A small-molecule ligand and the protein it binds are described below.
Small molecule (SMILES): [H]/N=C(/N)c1ccc(CNC(=O)[C@H](C)N(C)C(=O)[C@@H](CC2CCCCC2)NCC(=O)O)cn1

Sequence of chain 1.B:
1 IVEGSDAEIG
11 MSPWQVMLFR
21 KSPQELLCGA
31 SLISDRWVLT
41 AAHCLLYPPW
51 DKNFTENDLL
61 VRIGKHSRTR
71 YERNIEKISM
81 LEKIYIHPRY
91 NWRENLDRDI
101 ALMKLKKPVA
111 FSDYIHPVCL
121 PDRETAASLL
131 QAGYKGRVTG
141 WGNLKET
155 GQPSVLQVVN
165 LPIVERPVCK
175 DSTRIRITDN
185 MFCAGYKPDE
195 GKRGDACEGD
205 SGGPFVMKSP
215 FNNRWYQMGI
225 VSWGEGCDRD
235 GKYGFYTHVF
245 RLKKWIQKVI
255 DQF

Binding-site contacts:
Ligand atom N3 contacts residue TRP227 of chain 1.B at 3.6 Å.
Ligand atom N9 contacts residue ASP199 of chain 1.B at 2.7 Å (salt-bridge).
Ligand atom C19 contacts residue GLY228 of chain 1.B at 3.6 Å.
Ligand atom N11 contacts residue SER226 of chain 1.B at 3.1 Å (h-bond).
Ligand atom C4 contacts residue TRP227 of chain 1.B at 3.7 Å (hydrophobic).
Ligand atom C32 contacts residue TRP227 of chain 1.B at 3.5 Å (hydrophobic).
Ligand atom C23 contacts residue GLY228 of chain 1.B at 3.6 Å.
Ligand atom C18 contacts residue GLY228 of chain 1.B at 3.7 Å.
Ligand atom C8 contacts residue ASP199 of chain 1.B at 3.5 Å.
Ligand atom C2 contacts residue TRP227 of chain 1.B at 3.8 Å (hydrophobic).
Ligand atom C4 contacts residue VAL225 of chain 1.B at 3.8 Å (hydrophobic).
Ligand atom C16 contacts residue TYR47 of chain 1.B at 3.6 Å (hydrophobic).
Ligand atom O24 contacts residue GLY228 of chain 1.B at 3.1 Å (h-bond).
Ligand atom C16 contacts residue TRP50 of chain 1.B at 3.7 Å (hydrophobic).
Ligand atom N9 contacts residue GLY230 of chain 1.B at 2.9 Å (h-bond).
Ligand atom C23 contacts residue GLY230 of chain 1.B at 3.8 Å.
Ligand atom C7 contacts residue SER205 of chain 1.B at 3.2 Å.
Ligand atom C1 contacts residue GLY228 of chain 1.B at 3.8 Å.
Ligand atom N11 contacts residue SER205 of chain 1.B at 3.8 Å.
Ligand atom O24 contacts residue GLU229 of chain 1.B at 3.3 Å.
Ligand atom N10 contacts residue ASP199 of chain 1.B at 3.0 Å (salt-bridge).
Ligand atom N11 contacts residue HIS43 of chain 1.B at 3.8 Å.
Ligand atom C15 contacts residue HIS43 of chain 1.B at 3.7 Å.
Ligand atom C4 contacts residue SER226 of chain 1.B at 3.7 Å.
Ligand atom C1 contacts residue GLY230 of chain 1.B at 3.5 Å.
Ligand atom C8 contacts residue GLY228 of chain 1.B at 3.7 Å.
Ligand atom C22 contacts residue GLY228 of chain 1.B at 3.8 Å.
Ligand atom C2 contacts residue GLY228 of chain 1.B at 3.6 Å.
Ligand atom C8 contacts residue ALA200 of chain 1.B at 3.6 Å (hydrophobic).
Ligand atom N3 contacts residue VAL225 of chain 1.B at 3.8 Å.
Ligand atom O20 contacts residue GLY228 of chain 1.B at 2.9 Å (h-bond).
Ligand atom O20 contacts residue TRP227 of chain 1.B at 3.0 Å.
Ligand atom C26 contacts residue GLY228 of chain 1.B at 3.6 Å.
Ligand atom N21 contacts residue GLY228 of chain 1.B at 3.1 Å (h-bond).
Ligand atom C15 contacts residue LEU96 of chain 1.B at 3.8 Å (hydrophobic).
Ligand atom O24 contacts residue GLY230 of chain 1.B at 2.8 Å (h-bond).
Ligand atom N10 contacts residue TRP227 of chain 1.B at 3.8 Å.
Ligand atom N10 contacts residue GLY238 of chain 1.B at 3.4 Å.
Ligand atom O14 contacts residue TRP50 of chain 1.B at 3.5 Å.
Ligand atom N9 contacts residue ALA200 of chain 1.B at 3.4 Å (h-bond).